Binding-site contacts:
Ligand atom O contacts residue GLY191 of chain 1.F at 3.5 Å.
Ligand atom NAN contacts residue ASP96 of chain 1.F at 3.0 Å (salt-bridge).
Ligand atom OAE contacts residue HIS161 of chain 1.F at 3.5 Å.
Ligand atom CAQ contacts residue HIS94 of chain 1.F at 3.5 Å.
Ligand atom OAI contacts residue ASN192 of chain 1.F at 2.5 Å (h-bond).
Ligand atom CAP contacts residue HIS222 of chain 1.F at 3.5 Å.
Ligand atom O contacts residue SER189 of chain 1.F at 3.8 Å.
Ligand atom NAN contacts residue ZN1 of chain 1.EA at 2.0 Å.
Ligand atom CAQ contacts residue ZN1 of chain 1.DA at 2.9 Å.
Ligand atom OAF contacts residue HIS92 of chain 1.F at 3.8 Å.
Ligand atom OAJ contacts residue GLN95 of chain 1.F at 3.8 Å.
Ligand atom CAS contacts residue HIS222 of chain 1.F at 3.3 Å.
Ligand atom OAI contacts residue ZN1 of chain 1.DA at 3.1 Å.
Ligand atom OAE contacts residue CYS180 of chain 1.F at 3.3 Å.
Ligand atom OAF contacts residue ASP96 of chain 1.F at 3.5 Å (salt-bridge).
Ligand atom CAZ contacts residue ASP96 of chain 1.F at 3.5 Å.
Ligand atom CAD contacts residue SER189 of chain 1.F at 3.8 Å.
Ligand atom OAE contacts residue LYS183 of chain 1.F at 3.4 Å (salt-bridge).
Ligand atom CAQ contacts residue ASN192 of chain 1.F at 3.7 Å.
Ligand atom CAS contacts residue ZN1 of chain 1.EA at 2.7 Å.
Ligand atom CAQ contacts residue HIS161 of chain 1.F at 3.7 Å.
Ligand atom OAE contacts residue ZN1 of chain 1.EA at 2.4 Å.
Ligand atom OAF contacts residue HIS94 of chain 1.F at 3.2 Å (h-bond).
Ligand atom CAD contacts residue LYS188 of chain 1.F at 3.8 Å.
Ligand atom CAP contacts residue ZN1 of chain 1.EA at 3.0 Å.
Ligand atom OAJ contacts residue ASP96 of chain 1.F at 2.9 Å (salt-bridge).
Ligand atom CAP contacts residue HIS161 of chain 1.F at 3.7 Å.
Ligand atom OAH contacts residue HIS161 of chain 1.F at 3.6 Å.
Ligand atom OAF contacts residue HIS161 of chain 1.F at 3.4 Å (h-bond).
Ligand atom CAB contacts residue MET39 of chain 1.F at 3.7 Å (hydrophobic).
Ligand atom CAZ contacts residue ZN1 of chain 1.EA at 3.3 Å.
Ligand atom OAH contacts residue LYS183 of chain 1.F at 3.7 Å.
Ligand atom OAI contacts residue HIS94 of chain 1.F at 3.4 Å (h-bond).
Ligand atom OAE contacts residue HIS222 of chain 1.F at 3.1 Å (h-bond).
Ligand atom NAN contacts residue HIS222 of chain 1.F at 2.9 Å (h-bond).
Ligand atom OAI contacts residue HIS161 of chain 1.F at 3.3 Å.
Ligand atom OAH contacts residue ASN192 of chain 1.F at 2.9 Å (h-bond).
Ligand atom OAF contacts residue ZN1 of chain 1.DA at 2.1 Å.
Ligand atom OAF contacts residue ZN1 of chain 1.EA at 3.1 Å.
Ligand atom OAJ contacts residue HIS94 of chain 1.F at 3.6 Å.

Sequence of chain 1.F:
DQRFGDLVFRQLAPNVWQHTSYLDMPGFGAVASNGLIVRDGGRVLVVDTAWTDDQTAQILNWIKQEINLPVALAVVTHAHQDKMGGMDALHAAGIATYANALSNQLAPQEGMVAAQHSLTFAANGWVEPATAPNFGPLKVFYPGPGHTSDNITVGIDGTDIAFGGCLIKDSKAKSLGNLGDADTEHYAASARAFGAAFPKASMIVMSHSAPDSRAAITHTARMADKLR

The protein below binds the small molecule below.
Small molecule (SMILES): C[C@@H](O)[C@@H](C(=O)O)[C@@H]1NC(C(=O)O)=C(S[C@@H]2CN[C@H](C(=O)N(C)C)C2)[C@@H]1C